Binding-site contacts:
Ligand atom C1 contacts residue ASN65 of chain 2.A at 1.4 Å.
Ligand atom C8 contacts residue LYS62 of chain 2.A at 4.0 Å.
Ligand atom C7 contacts residue LYS62 of chain 2.A at 4.4 Å.
Ligand atom C3 contacts residue ASN65 of chain 2.A at 3.7 Å.
Ligand atom C8 contacts residue ILE355 of chain 2.A at 3.8 Å (hydrophobic).
Ligand atom C1 contacts residue ILE355 of chain 2.A at 4.3 Å (hydrophobic).
Ligand atom C7 contacts residue ASN65 of chain 2.A at 3.1 Å.
Ligand atom N2 contacts residue ASN65 of chain 2.A at 2.8 Å (h-bond).
Ligand atom O5 contacts residue ASN65 of chain 2.A at 2.4 Å (h-bond).
Ligand atom O7 contacts residue LYS62 of chain 2.A at 3.8 Å.
Ligand atom C5 contacts residue ASN65 of chain 2.A at 3.6 Å.
Ligand atom C2 contacts residue ASN65 of chain 2.A at 2.3 Å.
Ligand atom N2 contacts residue ILE355 of chain 2.A at 4.0 Å.
Ligand atom O7 contacts residue ASN65 of chain 2.A at 3.0 Å (h-bond).
Ligand atom C8 contacts residue ASN65 of chain 2.A at 4.3 Å.
Ligand atom C4 contacts residue ASN65 of chain 2.A at 4.1 Å.
Ligand atom C7 contacts residue ILE355 of chain 2.A at 4.1 Å (hydrophobic).
Ligand atom C8 contacts residue ILE386 of chain 2.A at 3.8 Å (hydrophobic).

Sequence of chain 2.A:
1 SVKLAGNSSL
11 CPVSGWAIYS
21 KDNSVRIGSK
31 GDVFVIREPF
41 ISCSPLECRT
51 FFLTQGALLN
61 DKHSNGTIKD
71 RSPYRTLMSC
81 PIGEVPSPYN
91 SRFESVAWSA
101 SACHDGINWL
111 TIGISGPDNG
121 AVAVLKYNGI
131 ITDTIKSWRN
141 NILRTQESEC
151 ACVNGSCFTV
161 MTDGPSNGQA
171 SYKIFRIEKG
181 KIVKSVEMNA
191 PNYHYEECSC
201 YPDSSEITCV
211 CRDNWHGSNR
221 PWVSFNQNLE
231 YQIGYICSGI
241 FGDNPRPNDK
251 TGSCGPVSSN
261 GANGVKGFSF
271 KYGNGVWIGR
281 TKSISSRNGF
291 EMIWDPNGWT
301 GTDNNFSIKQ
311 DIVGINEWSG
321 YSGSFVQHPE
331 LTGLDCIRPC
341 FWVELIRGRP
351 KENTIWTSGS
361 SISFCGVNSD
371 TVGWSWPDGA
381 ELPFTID

The small molecule below binds the protein below.
Small molecule (SMILES): CC(=O)N[C@H]1[C@H](O[C@H]2[C@H](O)[C@@H](NC(C)=O)CO[C@@H]2CO)O[C@H](CO)[C@@H](O[C@@H]2O[C@H](CO)[C@@H](O)[C@H](O[C@H]3O[C@H](CO)[C@@H](O)[C@H](O)[C@@H]3O)[C@@H]2O)[C@@H]1O